Sequence of chain 1.M:
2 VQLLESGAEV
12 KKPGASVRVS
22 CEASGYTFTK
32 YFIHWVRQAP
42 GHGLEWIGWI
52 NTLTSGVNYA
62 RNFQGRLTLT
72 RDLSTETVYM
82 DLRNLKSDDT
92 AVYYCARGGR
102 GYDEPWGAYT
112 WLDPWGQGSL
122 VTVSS

Binding-site contacts:
Ligand atom O3 contacts residue ARG19 of chain 1.M at 4.4 Å.
Ligand atom C7 contacts residue ASN176 of chain 1.A at 3.8 Å.
Ligand atom C3 contacts residue ASN176 of chain 1.A at 3.9 Å.
Ligand atom C8 contacts residue VAL159 of chain 1.A at 4.2 Å (hydrophobic).
Ligand atom N2 contacts residue ASN176 of chain 1.A at 3.0 Å (h-bond).
Ligand atom C8 contacts residue ARG171 of chain 1.A at 3.7 Å.
Ligand atom C7 contacts residue VAL159 of chain 1.A at 4.2 Å (hydrophobic).
Ligand atom C4 contacts residue ASN176 of chain 1.A at 4.5 Å.
Ligand atom C7 contacts residue ASP73 of chain 1.M at 4.4 Å.
Ligand atom O7 contacts residue ASP73 of chain 1.M at 4.4 Å.
Ligand atom O3 contacts residue VAL159 of chain 1.A at 4.3 Å.
Ligand atom C8 contacts residue LEU172 of chain 1.A at 3.7 Å (hydrophobic).
Ligand atom C5 contacts residue ASN176 of chain 1.A at 3.8 Å.
Ligand atom C1 contacts residue ASN176 of chain 1.A at 1.5 Å.
Ligand atom O7 contacts residue VAL159 of chain 1.A at 3.8 Å.
Ligand atom O7 contacts residue ILE173 of chain 1.A at 3.4 Å (h-bond).
Ligand atom C2 contacts residue ASN176 of chain 1.A at 2.6 Å.
Ligand atom O7 contacts residue ASN176 of chain 1.A at 3.5 Å (h-bond).
Ligand atom C8 contacts residue ILE161 of chain 1.A at 4.3 Å (hydrophobic).
Ligand atom O5 contacts residue ASN176 of chain 1.A at 2.5 Å (h-bond).
Ligand atom O7 contacts residue LEU172 of chain 1.A at 3.6 Å.
Ligand atom C7 contacts residue LEU172 of chain 1.A at 4.2 Å (hydrophobic).
Ligand atom C8 contacts residue ASP73 of chain 1.M at 3.3 Å.

Sequence of chain 1.A:
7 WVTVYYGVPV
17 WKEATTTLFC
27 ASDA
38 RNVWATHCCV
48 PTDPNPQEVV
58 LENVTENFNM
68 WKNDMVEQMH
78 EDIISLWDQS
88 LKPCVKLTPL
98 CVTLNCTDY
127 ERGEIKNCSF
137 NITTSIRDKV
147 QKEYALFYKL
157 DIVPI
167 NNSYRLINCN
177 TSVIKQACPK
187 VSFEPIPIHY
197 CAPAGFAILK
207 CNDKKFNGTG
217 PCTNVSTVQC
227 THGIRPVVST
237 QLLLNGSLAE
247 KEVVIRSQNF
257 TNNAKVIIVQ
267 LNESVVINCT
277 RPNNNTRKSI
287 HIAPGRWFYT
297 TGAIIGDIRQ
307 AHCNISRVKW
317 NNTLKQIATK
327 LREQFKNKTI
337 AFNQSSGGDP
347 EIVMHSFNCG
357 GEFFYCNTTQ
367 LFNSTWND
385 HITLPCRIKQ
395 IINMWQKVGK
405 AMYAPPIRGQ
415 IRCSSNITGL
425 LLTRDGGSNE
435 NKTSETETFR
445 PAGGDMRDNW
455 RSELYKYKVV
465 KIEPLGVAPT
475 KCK

A small-molecule ligand and the protein it binds are described below.
Small molecule (SMILES): CC(=O)N[C@H]1[C@H](O[C@H]2[C@H](O)[C@@H](NC(C)=O)CO[C@@H]2CO)O[C@H](CO)[C@@H](O[C@@H]2O[C@H](CO)[C@@H](O)[C@H](O)[C@@H]2O)[C@@H]1O